Sequence of chain 1.A:
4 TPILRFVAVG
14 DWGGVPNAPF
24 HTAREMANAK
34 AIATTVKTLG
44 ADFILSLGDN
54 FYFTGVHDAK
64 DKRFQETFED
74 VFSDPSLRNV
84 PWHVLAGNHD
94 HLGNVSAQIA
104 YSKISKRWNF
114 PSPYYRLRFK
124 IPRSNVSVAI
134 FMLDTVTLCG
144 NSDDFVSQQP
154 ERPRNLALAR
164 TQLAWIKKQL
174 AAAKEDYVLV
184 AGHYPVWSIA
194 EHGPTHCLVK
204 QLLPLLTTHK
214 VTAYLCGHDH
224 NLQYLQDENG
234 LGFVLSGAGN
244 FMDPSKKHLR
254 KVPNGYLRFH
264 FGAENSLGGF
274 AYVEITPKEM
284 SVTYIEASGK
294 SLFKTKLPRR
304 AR

Binding-site contacts:
Ligand atom OXT contacts residue ARG119 of chain 1.A at 3.9 Å.
Ligand atom C contacts residue ARG119 of chain 1.A at 3.6 Å.
Ligand atom C contacts residue GLN1 of chain 1.UB at 4.0 Å.
Ligand atom N contacts residue ARG121 of chain 1.A at 3.2 Å.
Ligand atom CG contacts residue LEU120 of chain 1.A at 3.6 Å (hydrophobic).
Ligand atom CD contacts residue LEU120 of chain 1.A at 4.3 Å (hydrophobic).
Ligand atom C contacts residue ARG121 of chain 1.A at 4.4 Å.
Ligand atom CG contacts residue ARG121 of chain 1.A at 3.2 Å.
Ligand atom CB contacts residue ARG121 of chain 1.A at 3.8 Å.
Ligand atom OE1 contacts residue ARG121 of chain 1.A at 3.5 Å (salt-bridge).
Ligand atom CA contacts residue ARG119 of chain 1.A at 3.9 Å.
Ligand atom CB contacts residue ARG119 of chain 1.A at 4.1 Å.
Ligand atom CA contacts residue LEU120 of chain 1.A at 4.0 Å (hydrophobic).
Ligand atom CG contacts residue ARG119 of chain 1.A at 4.5 Å.
Ligand atom CA contacts residue ARG121 of chain 1.A at 3.2 Å.
Ligand atom CD contacts residue ARG121 of chain 1.A at 3.9 Å.
Ligand atom CB contacts residue GLN1 of chain 1.UB at 4.4 Å.
Ligand atom O contacts residue ARG119 of chain 1.A at 2.8 Å (salt-bridge).
Ligand atom CB contacts residue LEU120 of chain 1.A at 4.2 Å (hydrophobic).
Ligand atom O contacts residue GLN1 of chain 1.UB at 3.5 Å (h-bond).
Ligand atom OE1 contacts residue PHE122 of chain 1.A at 4.1 Å.
Ligand atom NE2 contacts residue LEU120 of chain 1.A at 4.1 Å.
Ligand atom OXT contacts residue GLN1 of chain 1.UB at 4.3 Å.

This protein binds this small molecule.
Small molecule (SMILES): NC(=O)CC[C@H](N)C(=O)O